This small molecule binds to this protein.
Small molecule (SMILES): O=c1[nH]cnc2nc[nH]c12

Binding-site contacts:
Ligand atom N7 contacts residue GLU203 of chain 3.A at 2.7 Å (salt-bridge).
Ligand atom N3 contacts residue GLY120 of chain 3.A at 3.8 Å.
Ligand atom C6 contacts residue ASN245 of chain 3.A at 3.5 Å.
Ligand atom C8 contacts residue GLU203 of chain 3.A at 3.1 Å.
Ligand atom N9 contacts residue VAL219 of chain 3.A at 3.8 Å.
Ligand atom C8 contacts residue GLY220 of chain 3.A at 3.9 Å.
Ligand atom O6 contacts residue SER247 of chain 3.A at 3.1 Å (h-bond).
Ligand atom N1 contacts residue ILE257 of chain 3.A at 4.1 Å.
Ligand atom C2 contacts residue ALA244 of chain 3.A at 3.9 Å (hydrophobic).
Ligand atom C4 contacts residue TYR202 of chain 3.A at 3.8 Å (hydrophobic).
Ligand atom N9 contacts residue MET221 of chain 3.A at 4.1 Å.
Ligand atom C4 contacts residue ALA119 of chain 3.A at 3.8 Å (hydrophobic).
Ligand atom C5 contacts residue TYR202 of chain 3.A at 3.6 Å (hydrophobic).
Ligand atom C5 contacts residue GLU203 of chain 3.A at 3.8 Å.
Ligand atom C2 contacts residue VAL262 of chain 3.A at 3.6 Å (hydrophobic).
Ligand atom N9 contacts residue GLY220 of chain 3.A at 3.9 Å.
Ligand atom N9 contacts residue ALA119 of chain 3.A at 4.0 Å.
Ligand atom N3 contacts residue ALA119 of chain 3.A at 3.5 Å.
Ligand atom C2 contacts residue ALA119 of chain 3.A at 3.6 Å (hydrophobic).
Ligand atom C6 contacts residue GLY120 of chain 3.A at 3.6 Å.
Ligand atom O6 contacts residue ILE257 of chain 3.A at 3.8 Å.
Ligand atom C5 contacts residue GLY120 of chain 3.A at 3.5 Å.
Ligand atom O6 contacts residue GLY120 of chain 3.A at 3.7 Å.
Ligand atom C2 contacts residue GLY120 of chain 3.A at 3.9 Å.
Ligand atom N7 contacts residue GLY120 of chain 3.A at 4.1 Å.
Ligand atom N1 contacts residue ALA119 of chain 3.A at 4.0 Å.
Ligand atom N7 contacts residue VAL219 of chain 3.A at 3.9 Å.
Ligand atom C6 contacts residue TYR202 of chain 3.A at 3.8 Å (hydrophobic).
Ligand atom O6 contacts residue ASN245 of chain 3.A at 3.2 Å (h-bond).
Ligand atom O6 contacts residue GLU203 of chain 3.A at 3.9 Å.
Ligand atom C2 contacts residue TYR202 of chain 3.A at 4.1 Å (hydrophobic).
Ligand atom N1 contacts residue GLY120 of chain 3.A at 3.8 Å.
Ligand atom C2 contacts residue ASN245 of chain 3.A at 3.5 Å.
Ligand atom C5 contacts residue ALA119 of chain 3.A at 4.1 Å (hydrophobic).
Ligand atom N3 contacts residue TYR202 of chain 3.A at 4.0 Å.
Ligand atom N1 contacts residue ASN245 of chain 3.A at 2.6 Å (h-bond).
Ligand atom N7 contacts residue TYR202 of chain 3.A at 3.8 Å.
Ligand atom C8 contacts residue VAL219 of chain 3.A at 3.5 Å (hydrophobic).
Ligand atom C8 contacts residue MET221 of chain 3.A at 3.8 Å (hydrophobic).
Ligand atom C4 contacts residue GLY120 of chain 3.A at 3.6 Å.

Sequence of chain 3.A:
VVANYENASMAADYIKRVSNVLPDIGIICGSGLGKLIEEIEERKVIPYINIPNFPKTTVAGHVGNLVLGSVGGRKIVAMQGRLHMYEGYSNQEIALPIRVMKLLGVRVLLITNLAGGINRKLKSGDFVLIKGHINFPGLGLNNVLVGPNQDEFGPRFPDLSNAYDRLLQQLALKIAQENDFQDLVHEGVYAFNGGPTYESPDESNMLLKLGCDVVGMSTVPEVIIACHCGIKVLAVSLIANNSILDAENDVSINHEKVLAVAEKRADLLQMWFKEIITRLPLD